Sequence of chain 1.BA:
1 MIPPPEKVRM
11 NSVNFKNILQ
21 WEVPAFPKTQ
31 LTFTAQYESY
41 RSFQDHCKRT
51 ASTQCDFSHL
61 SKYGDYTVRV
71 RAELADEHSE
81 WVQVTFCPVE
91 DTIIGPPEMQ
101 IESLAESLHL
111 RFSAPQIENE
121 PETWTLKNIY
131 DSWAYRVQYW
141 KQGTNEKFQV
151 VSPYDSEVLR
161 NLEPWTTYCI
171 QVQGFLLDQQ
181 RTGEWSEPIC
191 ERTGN

Sequence of chain 1.Z:
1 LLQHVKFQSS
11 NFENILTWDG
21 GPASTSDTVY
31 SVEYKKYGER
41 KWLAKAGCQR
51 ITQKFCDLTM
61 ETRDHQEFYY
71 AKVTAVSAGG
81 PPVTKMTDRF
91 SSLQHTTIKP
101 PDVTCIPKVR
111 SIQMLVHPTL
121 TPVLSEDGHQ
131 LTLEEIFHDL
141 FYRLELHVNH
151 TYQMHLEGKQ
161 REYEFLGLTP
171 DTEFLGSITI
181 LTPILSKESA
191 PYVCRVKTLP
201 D

Binding-site contacts:
Ligand atom O3 contacts residue THR172 of chain 1.Z at 3.4 Å.
Ligand atom C4 contacts residue PHE174 of chain 1.Z at 4.2 Å (hydrophobic).
Ligand atom C4 contacts residue ASN149 of chain 1.Z at 4.3 Å.
Ligand atom C3 contacts residue THR169 of chain 1.Z at 3.3 Å.
Ligand atom C2 contacts residue ASN149 of chain 1.Z at 2.5 Å.
Ligand atom C4 contacts residue VAL148 of chain 1.Z at 4.5 Å (hydrophobic).
Ligand atom C6 contacts residue GLY167 of chain 1.Z at 4.3 Å.
Ligand atom C8 contacts residue ASN149 of chain 1.Z at 4.4 Å.
Ligand atom O4 contacts residue THR169 of chain 1.Z at 2.5 Å (h-bond).
Ligand atom C6 contacts residue LEU168 of chain 1.Z at 3.9 Å (hydrophobic).
Ligand atom N2 contacts residue ASN149 of chain 1.Z at 2.9 Å (h-bond).
Ligand atom C5 contacts residue TYR152 of chain 1.Z at 4.5 Å (hydrophobic).
Ligand atom O7 contacts residue ASN149 of chain 1.Z at 3.3 Å (h-bond).
Ligand atom C6 contacts residue MET154 of chain 1.Z at 4.1 Å (hydrophobic).
Ligand atom C6 contacts residue TYR152 of chain 1.Z at 4.0 Å (hydrophobic).
Ligand atom O3 contacts residue THR169 of chain 1.Z at 2.3 Å (h-bond).
Ligand atom C8 contacts residue HIS150 of chain 1.Z at 4.0 Å.
Ligand atom C4 contacts residue THR169 of chain 1.Z at 3.4 Å.
Ligand atom O4 contacts residue LEU168 of chain 1.Z at 3.8 Å.
Ligand atom C8 contacts residue THR151 of chain 1.Z at 3.2 Å.
Ligand atom O5 contacts residue ASN149 of chain 1.Z at 2.5 Å (h-bond).
Ligand atom C3 contacts residue ASN149 of chain 1.Z at 3.8 Å.
Ligand atom O4 contacts residue GLY167 of chain 1.Z at 4.3 Å.
Ligand atom C5 contacts residue VAL148 of chain 1.Z at 4.1 Å (hydrophobic).
Ligand atom C6 contacts residue VAL148 of chain 1.Z at 4.1 Å (hydrophobic).
Ligand atom O4 contacts residue PHE174 of chain 1.Z at 4.3 Å.
Ligand atom C1 contacts residue ASN149 of chain 1.Z at 1.5 Å.
Ligand atom C2 contacts residue THR169 of chain 1.Z at 3.9 Å.
Ligand atom C7 contacts residue ASN149 of chain 1.Z at 3.3 Å.
Ligand atom O5 contacts residue VAL148 of chain 1.Z at 4.3 Å.
Ligand atom C1 contacts residue TYR152 of chain 1.Z at 4.3 Å (hydrophobic).
Ligand atom C6 contacts residue LEU104 of chain 1.BA at 4.3 Å (hydrophobic).
Ligand atom N2 contacts residue THR151 of chain 1.Z at 3.8 Å.
Ligand atom O6 contacts residue VAL148 of chain 1.Z at 4.4 Å.
Ligand atom C5 contacts residue ASN149 of chain 1.Z at 3.8 Å.
Ligand atom C7 contacts residue THR151 of chain 1.Z at 3.9 Å.

The protein below binds the small molecule below.
Small molecule (SMILES): CC(=O)N[C@H]1CO[C@H](CO[C@@H]2O[C@@H](C)[C@@H](O)[C@@H](O)[C@@H]2O)[C@@H](O)[C@@H]1O